Sequence of chain 1.D:
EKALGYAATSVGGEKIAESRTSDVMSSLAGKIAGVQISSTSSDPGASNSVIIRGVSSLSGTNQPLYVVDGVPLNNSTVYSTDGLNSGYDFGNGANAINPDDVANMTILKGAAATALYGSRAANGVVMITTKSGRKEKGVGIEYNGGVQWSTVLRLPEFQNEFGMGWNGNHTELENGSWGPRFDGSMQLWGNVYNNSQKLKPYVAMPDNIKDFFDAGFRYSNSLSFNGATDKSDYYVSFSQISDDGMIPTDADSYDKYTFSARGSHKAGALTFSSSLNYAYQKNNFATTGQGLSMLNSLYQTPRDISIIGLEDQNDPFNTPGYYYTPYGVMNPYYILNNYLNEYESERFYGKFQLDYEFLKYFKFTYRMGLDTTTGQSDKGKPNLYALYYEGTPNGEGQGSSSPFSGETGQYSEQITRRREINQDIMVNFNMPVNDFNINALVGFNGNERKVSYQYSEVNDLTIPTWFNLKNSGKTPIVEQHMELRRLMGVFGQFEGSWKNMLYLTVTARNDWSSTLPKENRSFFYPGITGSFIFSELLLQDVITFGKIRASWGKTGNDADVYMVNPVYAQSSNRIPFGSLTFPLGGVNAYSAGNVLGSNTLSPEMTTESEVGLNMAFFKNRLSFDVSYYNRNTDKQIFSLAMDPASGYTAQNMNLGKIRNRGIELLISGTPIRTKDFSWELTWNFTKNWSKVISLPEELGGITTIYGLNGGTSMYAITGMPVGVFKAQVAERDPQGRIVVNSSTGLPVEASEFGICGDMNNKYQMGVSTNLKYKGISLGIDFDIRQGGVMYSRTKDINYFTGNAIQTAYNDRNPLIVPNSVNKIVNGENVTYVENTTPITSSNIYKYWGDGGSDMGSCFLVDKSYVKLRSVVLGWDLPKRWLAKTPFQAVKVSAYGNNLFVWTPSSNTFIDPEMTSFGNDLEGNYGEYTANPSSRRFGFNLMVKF

Binding-site contacts:
Ligand atom O contacts residue GLU210 of chain 1.D at 3.5 Å (salt-bridge).
Ligand atom C contacts residue GLU210 of chain 1.D at 3.7 Å.
Ligand atom N contacts residue GLU54 of chain 1.C at 3.2 Å (salt-bridge).
Ligand atom CA contacts residue TYR75 of chain 1.C at 3.7 Å (hydrophobic).
Ligand atom N contacts residue GLN326 of chain 1.D at 3.0 Å (h-bond).
Ligand atom O contacts residue TYR363 of chain 1.D at 3.9 Å.
Ligand atom C contacts residue TYR75 of chain 1.C at 3.9 Å (hydrophobic).
Ligand atom N contacts residue PHE616 of chain 1.D at 3.3 Å.
Ligand atom C contacts residue GLN57 of chain 1.C at 3.6 Å.
Ligand atom CA contacts residue GLN57 of chain 1.C at 3.0 Å.
Ligand atom O contacts residue LEU120 of chain 1.D at 3.0 Å.
Ligand atom C contacts residue PHE839 of chain 1.D at 3.7 Å (hydrophobic).
Ligand atom C contacts residue ASN211 of chain 1.D at 3.9 Å.
Ligand atom N contacts residue GLN57 of chain 1.C at 3.1 Å (h-bond).
Ligand atom CA contacts residue GLN326 of chain 1.D at 3.3 Å.
Ligand atom CA contacts residue PHE839 of chain 1.D at 3.7 Å (hydrophobic).
Ligand atom C contacts residue ASN56 of chain 1.C at 3.9 Å.
Ligand atom C contacts residue PHE616 of chain 1.D at 3.9 Å (hydrophobic).
Ligand atom N contacts residue SER752 of chain 1.D at 3.9 Å.
Ligand atom O contacts residue PHE839 of chain 1.D at 4.0 Å.
Ligand atom CA contacts residue LEU747 of chain 1.D at 4.0 Å (hydrophobic).
Ligand atom CA contacts residue TYR363 of chain 1.D at 3.9 Å (hydrophobic).
Ligand atom CA contacts residue GLU54 of chain 1.C at 3.5 Å.
Ligand atom C contacts residue GLY746 of chain 1.D at 3.5 Å.
Ligand atom N contacts residue GLN71 of chain 1.C at 3.6 Å.
Ligand atom CA contacts residue GLY746 of chain 1.D at 3.4 Å.
Ligand atom O contacts residue GLN57 of chain 1.C at 3.4 Å (h-bond).
Ligand atom CA contacts residue PHE616 of chain 1.D at 3.8 Å (hydrophobic).
Ligand atom N contacts residue TYR75 of chain 1.C at 3.1 Å (h-bond).
Ligand atom O contacts residue PHE616 of chain 1.D at 3.5 Å.
Ligand atom CA contacts residue TRP202 of chain 1.D at 3.9 Å (hydrophobic).
Ligand atom C contacts residue GLU54 of chain 1.C at 3.8 Å.
Ligand atom O contacts residue GLY746 of chain 1.D at 2.5 Å (h-bond).
Ligand atom O contacts residue LEU747 of chain 1.D at 3.5 Å.
Ligand atom CA contacts residue GLU210 of chain 1.D at 3.3 Å.
Ligand atom N contacts residue GLY746 of chain 1.D at 3.0 Å (h-bond).
Ligand atom C contacts residue GLN326 of chain 1.D at 3.6 Å.
Ligand atom O contacts residue ASN56 of chain 1.C at 3.0 Å (h-bond).
Ligand atom O contacts residue ASN211 of chain 1.D at 2.8 Å (h-bond).
Ligand atom O contacts residue ASN748 of chain 1.D at 3.1 Å (h-bond).

The small molecule below binds the protein below.
Small molecule (SMILES): NCC(=O)NCC(=O)NCC(=O)NCC(=O)NCC(=O)NCC(=O)NCC(=O)NCC(=O)NCC(=O)NCC=O

Sequence of chain 1.C:
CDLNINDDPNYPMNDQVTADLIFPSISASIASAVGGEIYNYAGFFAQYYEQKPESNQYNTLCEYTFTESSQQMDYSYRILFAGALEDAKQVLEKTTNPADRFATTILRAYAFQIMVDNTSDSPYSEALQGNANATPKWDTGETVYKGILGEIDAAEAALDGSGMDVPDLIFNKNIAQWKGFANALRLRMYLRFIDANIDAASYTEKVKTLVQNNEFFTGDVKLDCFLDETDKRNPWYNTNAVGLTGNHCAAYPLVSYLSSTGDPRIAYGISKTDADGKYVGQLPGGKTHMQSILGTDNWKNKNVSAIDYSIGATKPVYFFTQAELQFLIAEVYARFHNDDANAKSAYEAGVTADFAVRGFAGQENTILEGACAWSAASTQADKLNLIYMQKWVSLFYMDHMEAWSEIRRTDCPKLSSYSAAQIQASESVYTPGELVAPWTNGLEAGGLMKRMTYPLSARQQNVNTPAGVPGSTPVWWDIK